Binding-site contacts:
Ligand atom O5 contacts residue HIS104 of chain 8.B at 3.2 Å (h-bond).
Ligand atom C2 contacts residue ASN154 of chain 25.B at 2.4 Å.
Ligand atom C5 contacts residue HIS104 of chain 8.B at 3.3 Å.
Ligand atom O5 contacts residue ASN154 of chain 25.B at 2.4 Å (h-bond).
Ligand atom C1 contacts residue ASN154 of chain 25.B at 1.4 Å.
Ligand atom C1 contacts residue HIS104 of chain 8.B at 3.2 Å.
Ligand atom C4 contacts residue ASN154 of chain 25.B at 4.2 Å.
Ligand atom C8 contacts residue ASN154 of chain 25.B at 3.8 Å.
Ligand atom O7 contacts residue HIS104 of chain 8.B at 4.2 Å.
Ligand atom C8 contacts residue GLU155 of chain 25.B at 3.8 Å.
Ligand atom N2 contacts residue ASN154 of chain 25.B at 2.9 Å (h-bond).
Ligand atom C6 contacts residue HIS104 of chain 8.B at 3.7 Å.
Ligand atom O7 contacts residue ASN154 of chain 25.B at 3.1 Å (h-bond).
Ligand atom C7 contacts residue ASN154 of chain 25.B at 3.3 Å.
Ligand atom O7 contacts residue GLU155 of chain 25.B at 3.8 Å.
Ligand atom C5 contacts residue ASN154 of chain 25.B at 3.7 Å.
Ligand atom C3 contacts residue ASN154 of chain 25.B at 3.8 Å.
Ligand atom C2 contacts residue HIS104 of chain 8.B at 4.4 Å.
Ligand atom O6 contacts residue HIS104 of chain 8.B at 2.9 Å.
Ligand atom C7 contacts residue GLU155 of chain 25.B at 4.1 Å.

This protein binds this small molecule.
Small molecule (SMILES): CC(=O)N[C@@H]1[C@@H](O)[C@H](O)[C@@H](CO)O[C@H]1O

Sequence of chain 25.B:
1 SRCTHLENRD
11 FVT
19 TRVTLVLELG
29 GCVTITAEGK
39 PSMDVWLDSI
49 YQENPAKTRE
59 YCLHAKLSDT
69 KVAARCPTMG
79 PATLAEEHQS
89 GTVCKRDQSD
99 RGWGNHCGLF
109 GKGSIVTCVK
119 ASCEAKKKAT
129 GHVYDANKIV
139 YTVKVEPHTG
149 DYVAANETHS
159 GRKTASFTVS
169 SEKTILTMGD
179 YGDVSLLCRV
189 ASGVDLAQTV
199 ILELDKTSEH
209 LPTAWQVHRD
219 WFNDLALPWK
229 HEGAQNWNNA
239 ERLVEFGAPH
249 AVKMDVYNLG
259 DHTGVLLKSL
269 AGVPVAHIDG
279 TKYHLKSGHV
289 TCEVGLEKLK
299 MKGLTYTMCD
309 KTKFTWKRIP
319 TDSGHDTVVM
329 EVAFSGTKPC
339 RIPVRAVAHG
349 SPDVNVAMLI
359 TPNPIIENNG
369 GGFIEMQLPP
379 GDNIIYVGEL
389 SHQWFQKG

Sequence of chain 8.B:
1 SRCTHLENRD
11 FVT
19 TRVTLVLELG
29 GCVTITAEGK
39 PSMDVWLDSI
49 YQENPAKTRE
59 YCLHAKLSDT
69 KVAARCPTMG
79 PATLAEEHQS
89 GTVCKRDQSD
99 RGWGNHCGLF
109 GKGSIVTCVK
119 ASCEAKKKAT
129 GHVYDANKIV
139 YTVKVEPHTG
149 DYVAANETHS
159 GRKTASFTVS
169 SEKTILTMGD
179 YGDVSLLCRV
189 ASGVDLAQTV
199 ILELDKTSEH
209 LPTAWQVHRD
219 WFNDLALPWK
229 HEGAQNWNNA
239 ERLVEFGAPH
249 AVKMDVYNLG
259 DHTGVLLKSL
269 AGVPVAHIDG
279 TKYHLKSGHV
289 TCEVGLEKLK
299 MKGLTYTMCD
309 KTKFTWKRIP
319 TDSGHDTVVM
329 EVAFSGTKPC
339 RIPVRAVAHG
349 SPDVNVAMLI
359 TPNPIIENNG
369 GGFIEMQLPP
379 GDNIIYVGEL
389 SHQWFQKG